This protein binds this small molecule.
Small molecule (SMILES): CC(=O)N[C@H]1[C@H](O[C@H]2[C@H](O)[C@@H](NC(C)=O)CO[C@@H]2CO)O[C@H](CO)[C@@H](O)[C@@H]1O

Binding-site contacts:
Ligand atom O7 contacts residue ASN74 of chain 1.D at 4.0 Å.
Ligand atom C5 contacts residue ASN92 of chain 1.D at 3.6 Å.
Ligand atom O6 contacts residue ASN75 of chain 1.D at 4.1 Å.
Ligand atom N2 contacts residue GLU73 of chain 1.D at 4.5 Å.
Ligand atom C7 contacts residue ASN92 of chain 1.D at 3.2 Å.
Ligand atom C3 contacts residue ASN92 of chain 1.D at 3.8 Å.
Ligand atom C8 contacts residue ASP96 of chain 1.D at 4.0 Å.
Ligand atom O7 contacts residue GLU73 of chain 1.D at 3.3 Å (salt-bridge).
Ligand atom C5 contacts residue GLU73 of chain 1.D at 4.3 Å.
Ligand atom C7 contacts residue GLU73 of chain 1.D at 4.2 Å.
Ligand atom O7 contacts residue ASN92 of chain 1.D at 3.1 Å (h-bond).
Ligand atom O5 contacts residue ASN92 of chain 1.D at 2.3 Å (h-bond).
Ligand atom C1 contacts residue ASN75 of chain 1.D at 3.7 Å.
Ligand atom C1 contacts residue ASN92 of chain 1.D at 1.4 Å.
Ligand atom C1 contacts residue GLU73 of chain 1.D at 3.7 Å.
Ligand atom O5 contacts residue GLU73 of chain 1.D at 3.9 Å.
Ligand atom C2 contacts residue ASN92 of chain 1.D at 2.4 Å.
Ligand atom C6 contacts residue ASN75 of chain 1.D at 3.9 Å.
Ligand atom C8 contacts residue ASN92 of chain 1.D at 4.5 Å.
Ligand atom N2 contacts residue ASN92 of chain 1.D at 3.0 Å (h-bond).
Ligand atom C4 contacts residue GLU73 of chain 1.D at 4.0 Å.
Ligand atom C4 contacts residue ASN92 of chain 1.D at 4.2 Å.
Ligand atom O5 contacts residue ASN75 of chain 1.D at 2.9 Å (h-bond).
Ligand atom O4 contacts residue GLU73 of chain 1.D at 4.4 Å.
Ligand atom C6 contacts residue GLU73 of chain 1.D at 3.6 Å.
Ligand atom C5 contacts residue ASN75 of chain 1.D at 4.0 Å.
Ligand atom C2 contacts residue GLU73 of chain 1.D at 3.7 Å.

Sequence of chain 1.D:
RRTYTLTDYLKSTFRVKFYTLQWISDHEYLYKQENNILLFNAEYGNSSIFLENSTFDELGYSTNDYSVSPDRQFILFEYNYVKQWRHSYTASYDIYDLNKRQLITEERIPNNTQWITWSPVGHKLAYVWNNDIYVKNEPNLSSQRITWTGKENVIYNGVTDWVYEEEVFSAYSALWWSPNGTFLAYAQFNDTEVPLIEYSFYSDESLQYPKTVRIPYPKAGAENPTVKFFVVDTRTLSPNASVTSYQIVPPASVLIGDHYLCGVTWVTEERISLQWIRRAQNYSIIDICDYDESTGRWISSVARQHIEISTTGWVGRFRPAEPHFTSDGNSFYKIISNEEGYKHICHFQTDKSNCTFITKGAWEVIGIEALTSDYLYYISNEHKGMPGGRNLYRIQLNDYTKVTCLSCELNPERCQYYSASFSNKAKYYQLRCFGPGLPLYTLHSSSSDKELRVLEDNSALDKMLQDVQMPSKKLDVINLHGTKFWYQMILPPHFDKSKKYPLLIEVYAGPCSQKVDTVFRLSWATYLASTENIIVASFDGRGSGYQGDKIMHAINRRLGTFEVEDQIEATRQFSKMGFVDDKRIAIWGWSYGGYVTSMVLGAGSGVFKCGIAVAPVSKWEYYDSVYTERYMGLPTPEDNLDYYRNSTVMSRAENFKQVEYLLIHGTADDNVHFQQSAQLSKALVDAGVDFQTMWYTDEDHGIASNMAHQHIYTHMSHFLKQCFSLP